Sequence of chain 18.V:
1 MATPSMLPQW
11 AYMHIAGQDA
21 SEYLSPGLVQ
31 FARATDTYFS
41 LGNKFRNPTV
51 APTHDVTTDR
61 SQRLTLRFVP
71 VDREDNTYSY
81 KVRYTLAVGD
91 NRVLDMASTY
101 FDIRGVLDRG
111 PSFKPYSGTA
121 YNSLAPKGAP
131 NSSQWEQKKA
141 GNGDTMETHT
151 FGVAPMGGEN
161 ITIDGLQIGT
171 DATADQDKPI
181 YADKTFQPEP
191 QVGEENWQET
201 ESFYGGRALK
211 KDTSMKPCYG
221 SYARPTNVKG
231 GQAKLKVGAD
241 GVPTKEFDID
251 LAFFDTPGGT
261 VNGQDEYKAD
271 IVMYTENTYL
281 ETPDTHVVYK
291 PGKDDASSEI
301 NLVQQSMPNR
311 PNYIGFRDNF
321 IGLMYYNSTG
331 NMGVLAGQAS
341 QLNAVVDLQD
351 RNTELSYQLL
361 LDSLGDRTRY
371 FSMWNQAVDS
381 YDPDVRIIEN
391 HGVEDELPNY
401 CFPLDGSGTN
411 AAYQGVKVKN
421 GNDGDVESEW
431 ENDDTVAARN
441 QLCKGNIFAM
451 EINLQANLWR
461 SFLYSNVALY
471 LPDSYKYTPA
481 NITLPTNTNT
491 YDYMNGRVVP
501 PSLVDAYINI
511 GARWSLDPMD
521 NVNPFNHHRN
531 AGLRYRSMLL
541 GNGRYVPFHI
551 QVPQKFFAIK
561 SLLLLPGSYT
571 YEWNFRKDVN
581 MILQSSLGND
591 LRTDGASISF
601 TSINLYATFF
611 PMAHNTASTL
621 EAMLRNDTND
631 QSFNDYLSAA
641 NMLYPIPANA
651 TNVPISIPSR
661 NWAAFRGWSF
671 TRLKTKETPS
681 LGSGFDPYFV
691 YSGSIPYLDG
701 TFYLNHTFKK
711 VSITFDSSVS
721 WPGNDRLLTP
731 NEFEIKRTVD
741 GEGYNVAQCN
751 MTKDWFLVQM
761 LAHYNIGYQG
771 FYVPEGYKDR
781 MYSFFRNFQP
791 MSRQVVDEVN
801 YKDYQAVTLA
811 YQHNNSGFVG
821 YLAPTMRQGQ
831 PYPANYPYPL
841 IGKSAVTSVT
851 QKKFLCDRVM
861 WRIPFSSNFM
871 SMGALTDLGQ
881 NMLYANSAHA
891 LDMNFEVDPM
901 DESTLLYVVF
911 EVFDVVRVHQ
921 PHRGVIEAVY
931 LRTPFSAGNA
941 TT

Binding-site contacts:
Ligand atom CA contacts residue ARG666 of chain 18.X at 3.6 Å.
Ligand atom N contacts residue SER871 of chain 18.X at 3.6 Å.
Ligand atom CD1 contacts residue ARG666 of chain 18.X at 3.9 Å.
Ligand atom OG contacts residue PHE45 of chain 18.V at 3.3 Å (h-bond).
Ligand atom CD1 contacts residue ARG33 of chain 18.V at 3.8 Å.
Ligand atom CD1 contacts residue ARG46 of chain 18.V at 3.9 Å.
Ligand atom O contacts residue GLY42 of chain 18.V at 3.5 Å.
Ligand atom N contacts residue ARG46 of chain 18.V at 3.9 Å.
Ligand atom CB contacts residue ASN47 of chain 18.V at 3.7 Å.
Ligand atom N contacts residue GLY42 of chain 18.V at 3.5 Å (h-bond).
Ligand atom C contacts residue ASN634 of chain 18.X at 3.8 Å.
Ligand atom N contacts residue GLY873 of chain 18.X at 3.8 Å.
Ligand atom CG2 contacts residue TYR636 of chain 18.X at 3.8 Å (hydrophobic).
Ligand atom OD1 contacts residue GLY667 of chain 18.X at 3.3 Å (h-bond).
Ligand atom CB contacts residue PHE913 of chain 18.X at 3.9 Å (hydrophobic).
Ligand atom OG contacts residue ARG46 of chain 18.V at 3.2 Å.
Ligand atom CD1 contacts residue SER21 of chain 18.V at 3.4 Å.
Ligand atom CG contacts residue GLU911 of chain 18.X at 3.5 Å.
Ligand atom CB contacts residue ARG666 of chain 18.X at 3.9 Å.
Ligand atom OD2 contacts residue PRO864 of chain 18.X at 3.6 Å.
Ligand atom C contacts residue ARG666 of chain 18.X at 3.7 Å.
Ligand atom CE1 contacts residue ARG46 of chain 18.V at 3.7 Å.
Ligand atom CB contacts residue ALA874 of chain 18.X at 3.9 Å (hydrophobic).
Ligand atom ND2 contacts residue THR49 of chain 18.V at 3.9 Å.
Ligand atom OD2 contacts residue GLY667 of chain 18.X at 3.7 Å.
Ligand atom CD2 contacts residue ALA20 of chain 18.V at 3.8 Å (hydrophobic).
Ligand atom OD2 contacts residue GLU911 of chain 18.X at 3.4 Å (salt-bridge).
Ligand atom O contacts residue ALA874 of chain 18.X at 3.7 Å.
Ligand atom CG contacts residue GLY667 of chain 18.X at 3.7 Å.
Ligand atom O contacts residue ARG46 of chain 18.V at 3.9 Å.
Ligand atom O contacts residue ASN43 of chain 18.V at 3.6 Å.
Ligand atom N contacts residue ALA874 of chain 18.X at 3.8 Å.
Ligand atom CB contacts residue GLY42 of chain 18.V at 3.7 Å.
Ligand atom OD1 contacts residue ASN634 of chain 18.X at 3.2 Å (h-bond).
Ligand atom O contacts residue ASN634 of chain 18.X at 3.0 Å (h-bond).
Ligand atom CG contacts residue ASN634 of chain 18.X at 3.9 Å.
Ligand atom OD1 contacts residue ARG666 of chain 18.X at 3.7 Å.
Ligand atom N contacts residue ARG666 of chain 18.X at 3.4 Å (salt-bridge).
Ligand atom N contacts residue ARG666 of chain 18.X at 3.4 Å.
Ligand atom CB contacts residue GLU911 of chain 18.X at 3.6 Å.

Sequence of chain 18.X:
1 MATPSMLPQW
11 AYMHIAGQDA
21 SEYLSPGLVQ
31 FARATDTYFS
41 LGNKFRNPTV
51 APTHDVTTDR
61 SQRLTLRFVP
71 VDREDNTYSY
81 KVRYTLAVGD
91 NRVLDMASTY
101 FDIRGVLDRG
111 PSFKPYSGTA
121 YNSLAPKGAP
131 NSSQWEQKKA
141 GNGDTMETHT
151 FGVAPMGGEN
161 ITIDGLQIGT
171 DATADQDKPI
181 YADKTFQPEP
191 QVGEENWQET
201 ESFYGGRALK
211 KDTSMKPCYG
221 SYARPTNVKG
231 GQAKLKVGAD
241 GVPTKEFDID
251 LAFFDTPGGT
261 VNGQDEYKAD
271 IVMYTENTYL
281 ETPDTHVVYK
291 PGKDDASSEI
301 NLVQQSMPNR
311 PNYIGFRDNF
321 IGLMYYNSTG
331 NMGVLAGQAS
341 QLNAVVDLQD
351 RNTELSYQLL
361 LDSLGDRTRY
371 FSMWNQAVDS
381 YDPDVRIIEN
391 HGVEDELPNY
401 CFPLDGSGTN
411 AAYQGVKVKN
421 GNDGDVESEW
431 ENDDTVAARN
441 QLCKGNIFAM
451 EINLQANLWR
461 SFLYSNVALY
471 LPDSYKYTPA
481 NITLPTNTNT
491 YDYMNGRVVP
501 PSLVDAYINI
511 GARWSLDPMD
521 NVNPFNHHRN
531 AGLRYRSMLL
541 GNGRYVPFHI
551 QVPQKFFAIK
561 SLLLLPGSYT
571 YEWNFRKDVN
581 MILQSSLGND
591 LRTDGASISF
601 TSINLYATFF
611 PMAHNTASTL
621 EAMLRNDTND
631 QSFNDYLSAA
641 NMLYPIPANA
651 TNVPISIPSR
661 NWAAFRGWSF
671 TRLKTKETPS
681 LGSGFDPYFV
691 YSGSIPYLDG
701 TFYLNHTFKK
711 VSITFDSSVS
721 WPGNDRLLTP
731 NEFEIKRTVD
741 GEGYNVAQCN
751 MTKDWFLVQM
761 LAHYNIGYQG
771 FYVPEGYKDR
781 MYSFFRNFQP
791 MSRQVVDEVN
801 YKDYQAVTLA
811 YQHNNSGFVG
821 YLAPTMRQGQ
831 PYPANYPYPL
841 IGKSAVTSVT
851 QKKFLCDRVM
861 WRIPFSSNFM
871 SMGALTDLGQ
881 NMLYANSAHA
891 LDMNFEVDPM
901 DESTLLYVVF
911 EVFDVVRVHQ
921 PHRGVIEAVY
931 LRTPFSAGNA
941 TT

The small molecule below binds the protein below.
Small molecule (SMILES): CC[C@H](C)[C@H](NC(=O)[C@@H](N)CC(=O)O)C(=O)N[C@@H](CC(N)=O)C(=O)N[C@@H](Cc1ccccc1)C(=O)N[C@@H](CO)C(=O)N[C@@H](CO)C(=O)N[C@H](C=O)CC(C)C